The small molecule below binds the protein below.
Small molecule (SMILES): OC[C@H]1O[C@H](O[C@H]2[C@H](O)[C@@H](O)[C@@H](O[C@H]3[C@H](O)[C@@H](O)[C@@H](O[C@H]4[C@H](O)[C@@H](O)CO[C@@H]4CO)O[C@@H]3CO)O[C@@H]2CO)[C@H](O)[C@@H](O)[C@@H]1O

Sequence of chain 1.A:
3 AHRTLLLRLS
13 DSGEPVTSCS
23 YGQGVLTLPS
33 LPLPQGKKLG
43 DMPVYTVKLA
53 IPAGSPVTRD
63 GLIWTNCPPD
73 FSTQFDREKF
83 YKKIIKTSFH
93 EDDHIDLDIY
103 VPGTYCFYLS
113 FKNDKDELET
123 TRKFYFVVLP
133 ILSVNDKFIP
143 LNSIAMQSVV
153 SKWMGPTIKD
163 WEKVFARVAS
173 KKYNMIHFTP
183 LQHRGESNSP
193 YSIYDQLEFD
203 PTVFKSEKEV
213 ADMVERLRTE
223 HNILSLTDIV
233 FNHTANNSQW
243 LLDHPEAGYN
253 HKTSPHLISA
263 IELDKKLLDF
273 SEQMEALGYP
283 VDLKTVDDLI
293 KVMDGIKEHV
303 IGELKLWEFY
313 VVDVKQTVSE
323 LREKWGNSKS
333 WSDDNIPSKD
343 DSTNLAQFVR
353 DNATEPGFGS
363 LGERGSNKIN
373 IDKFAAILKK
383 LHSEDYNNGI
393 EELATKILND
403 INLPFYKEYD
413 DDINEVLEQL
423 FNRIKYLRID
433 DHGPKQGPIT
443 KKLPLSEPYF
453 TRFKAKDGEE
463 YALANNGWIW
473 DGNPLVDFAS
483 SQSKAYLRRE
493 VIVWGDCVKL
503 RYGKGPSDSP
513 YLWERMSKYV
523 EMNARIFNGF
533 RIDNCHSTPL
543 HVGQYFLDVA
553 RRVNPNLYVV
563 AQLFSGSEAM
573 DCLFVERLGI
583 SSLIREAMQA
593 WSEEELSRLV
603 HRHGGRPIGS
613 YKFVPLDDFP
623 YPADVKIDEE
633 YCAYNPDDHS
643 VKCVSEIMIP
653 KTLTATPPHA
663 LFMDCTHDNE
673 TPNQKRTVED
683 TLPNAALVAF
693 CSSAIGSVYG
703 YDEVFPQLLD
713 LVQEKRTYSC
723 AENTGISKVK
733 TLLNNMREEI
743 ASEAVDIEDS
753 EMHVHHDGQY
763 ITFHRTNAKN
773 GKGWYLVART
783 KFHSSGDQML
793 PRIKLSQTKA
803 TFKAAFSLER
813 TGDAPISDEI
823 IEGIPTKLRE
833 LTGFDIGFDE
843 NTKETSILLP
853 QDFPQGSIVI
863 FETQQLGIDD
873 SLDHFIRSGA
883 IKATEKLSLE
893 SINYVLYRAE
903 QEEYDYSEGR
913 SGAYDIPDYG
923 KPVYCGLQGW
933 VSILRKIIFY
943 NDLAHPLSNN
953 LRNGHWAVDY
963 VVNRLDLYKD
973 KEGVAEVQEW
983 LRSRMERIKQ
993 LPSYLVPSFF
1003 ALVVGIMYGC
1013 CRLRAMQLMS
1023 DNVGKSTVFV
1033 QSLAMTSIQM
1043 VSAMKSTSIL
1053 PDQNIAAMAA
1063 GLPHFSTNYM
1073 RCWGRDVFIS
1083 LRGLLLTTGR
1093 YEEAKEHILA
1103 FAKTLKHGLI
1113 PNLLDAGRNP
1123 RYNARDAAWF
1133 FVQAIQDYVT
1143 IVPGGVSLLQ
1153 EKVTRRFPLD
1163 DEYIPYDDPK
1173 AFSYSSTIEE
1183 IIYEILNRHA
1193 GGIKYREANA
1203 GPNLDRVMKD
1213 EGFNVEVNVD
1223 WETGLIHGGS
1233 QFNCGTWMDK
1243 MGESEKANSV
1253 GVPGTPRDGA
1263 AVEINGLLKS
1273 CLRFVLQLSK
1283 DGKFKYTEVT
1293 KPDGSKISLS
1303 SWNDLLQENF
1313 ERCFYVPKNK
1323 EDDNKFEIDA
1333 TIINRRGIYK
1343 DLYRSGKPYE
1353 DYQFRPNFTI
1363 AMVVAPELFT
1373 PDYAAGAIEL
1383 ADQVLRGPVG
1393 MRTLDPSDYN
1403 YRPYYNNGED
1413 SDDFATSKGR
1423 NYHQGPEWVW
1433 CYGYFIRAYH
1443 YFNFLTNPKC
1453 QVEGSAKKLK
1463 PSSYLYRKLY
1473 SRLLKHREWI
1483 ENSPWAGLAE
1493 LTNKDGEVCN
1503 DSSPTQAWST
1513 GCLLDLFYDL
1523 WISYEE

Binding-site contacts:
Ligand atom O3 contacts residue TRP958 of chain 1.A at 3.9 Å.
Ligand atom C1 contacts residue TYR916 of chain 1.A at 3.7 Å (hydrophobic).
Ligand atom O2 contacts residue PRO919 of chain 1.A at 3.8 Å.
Ligand atom C2 contacts residue TYR916 of chain 1.A at 4.0 Å (hydrophobic).
Ligand atom C6 contacts residue TRP958 of chain 1.A at 3.4 Å (hydrophobic).
Ligand atom C3 contacts residue TRP958 of chain 1.A at 4.3 Å (hydrophobic).
Ligand atom C2 contacts residue ASP917 of chain 1.A at 3.5 Å.
Ligand atom O3 contacts residue ASN952 of chain 1.A at 2.6 Å (h-bond).
Ligand atom C6 contacts residue SER913 of chain 1.A at 3.9 Å.
Ligand atom C5 contacts residue SER913 of chain 1.A at 4.5 Å.
Ligand atom O2 contacts residue ASP917 of chain 1.A at 2.7 Å (salt-bridge).
Ligand atom O2 contacts residue ASN952 of chain 1.A at 4.2 Å.
Ligand atom O5 contacts residue TYR916 of chain 1.A at 3.4 Å.
Ligand atom O6 contacts residue SER913 of chain 1.A at 3.9 Å.
Ligand atom O6 contacts residue TYR962 of chain 1.A at 4.4 Å.
Ligand atom O6 contacts residue TYR916 of chain 1.A at 4.0 Å.
Ligand atom C3 contacts residue ASN952 of chain 1.A at 3.9 Å.
Ligand atom C5 contacts residue TYR916 of chain 1.A at 4.4 Å (hydrophobic).
Ligand atom O6 contacts residue TRP958 of chain 1.A at 3.7 Å.
Ligand atom C4 contacts residue SER913 of chain 1.A at 4.2 Å.
Ligand atom O3 contacts residue PRO919 of chain 1.A at 3.4 Å.
Ligand atom C2 contacts residue ASN952 of chain 1.A at 4.2 Å.
Ligand atom C6 contacts residue TYR962 of chain 1.A at 4.3 Å (hydrophobic).
Ligand atom O3 contacts residue ASP917 of chain 1.A at 3.8 Å.
Ligand atom O4 contacts residue ARG912 of chain 1.A at 3.7 Å.
Ligand atom C4 contacts residue TYR916 of chain 1.A at 4.5 Å (hydrophobic).
Ligand atom O5 contacts residue TYR962 of chain 1.A at 4.4 Å.
Ligand atom O2 contacts residue TRP958 of chain 1.A at 4.2 Å.
Ligand atom O5 contacts residue TRP958 of chain 1.A at 3.4 Å.
Ligand atom O3 contacts residue TYR916 of chain 1.A at 3.7 Å.
Ligand atom C4 contacts residue TRP958 of chain 1.A at 3.8 Å (hydrophobic).
Ligand atom C5 contacts residue TRP958 of chain 1.A at 3.8 Å (hydrophobic).
Ligand atom C3 contacts residue PRO919 of chain 1.A at 4.0 Å (hydrophobic).
Ligand atom C1 contacts residue TRP958 of chain 1.A at 3.6 Å (hydrophobic).
Ligand atom C4 contacts residue ARG912 of chain 1.A at 3.9 Å.
Ligand atom C2 contacts residue TRP958 of chain 1.A at 3.5 Å (hydrophobic).